The protein below binds the small molecule below.
Small molecule (SMILES): CNC[C@H](O)c1ccc(O)c(O)c1

Sequence of chain 1.A:
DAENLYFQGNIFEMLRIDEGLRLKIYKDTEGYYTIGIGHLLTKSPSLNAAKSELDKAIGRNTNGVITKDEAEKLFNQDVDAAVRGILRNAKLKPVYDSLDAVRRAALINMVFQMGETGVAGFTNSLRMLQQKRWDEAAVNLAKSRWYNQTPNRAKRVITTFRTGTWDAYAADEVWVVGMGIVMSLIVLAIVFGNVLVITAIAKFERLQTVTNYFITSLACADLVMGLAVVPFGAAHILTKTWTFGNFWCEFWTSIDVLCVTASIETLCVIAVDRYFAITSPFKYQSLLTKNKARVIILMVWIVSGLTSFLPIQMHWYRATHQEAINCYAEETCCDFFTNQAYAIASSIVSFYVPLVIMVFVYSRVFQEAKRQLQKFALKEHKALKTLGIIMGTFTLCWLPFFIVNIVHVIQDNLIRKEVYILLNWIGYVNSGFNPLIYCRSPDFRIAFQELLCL

Binding-site contacts:
Ligand atom C9 contacts residue TYR437 of chain 1.A at 4.2 Å (hydrophobic).
Ligand atom O2 contacts residue SER356 of chain 1.A at 3.5 Å (h-bond).
Ligand atom O3 contacts residue VAL266 of chain 1.A at 4.1 Å.
Ligand atom C2 contacts residue PHE342 of chain 1.A at 3.9 Å (hydrophobic).
Ligand atom O3 contacts residue ASP262 of chain 1.A at 2.8 Å (salt-bridge).
Ligand atom C9 contacts residue PHE342 of chain 1.A at 4.0 Å (hydrophobic).
Ligand atom C5 contacts residue VAL263 of chain 1.A at 3.8 Å (hydrophobic).
Ligand atom C5 contacts residue PHE411 of chain 1.A at 4.2 Å (hydrophobic).
Ligand atom C7 contacts residue ASN433 of chain 1.A at 3.2 Å.
Ligand atom O3 contacts residue TYR437 of chain 1.A at 3.5 Å (h-bond).
Ligand atom C8 contacts residue PHE342 of chain 1.A at 4.2 Å (hydrophobic).
Ligand atom O2 contacts residue PHE411 of chain 1.A at 4.0 Å.
Ligand atom C7 contacts residue PHE410 of chain 1.A at 3.5 Å (hydrophobic).
Ligand atom C1 contacts residue PHE410 of chain 1.A at 3.8 Å (hydrophobic).
Ligand atom C4 contacts residue VAL263 of chain 1.A at 4.0 Å (hydrophobic).
Ligand atom C9 contacts residue ASN433 of chain 1.A at 4.0 Å.
Ligand atom C3 contacts residue PHE411 of chain 1.A at 4.2 Å (hydrophobic).
Ligand atom C8 contacts residue ASN433 of chain 1.A at 3.5 Å.
Ligand atom N1 contacts residue ASN433 of chain 1.A at 2.8 Å (h-bond).
Ligand atom C8 contacts residue ASP262 of chain 1.A at 3.2 Å.
Ligand atom C5 contacts residue VAL266 of chain 1.A at 4.0 Å (hydrophobic).
Ligand atom O2 contacts residue SER352 of chain 1.A at 3.5 Å.
Ligand atom C6 contacts residue VAL263 of chain 1.A at 4.1 Å (hydrophobic).
Ligand atom O1 contacts residue PHE342 of chain 1.A at 4.3 Å.
Ligand atom C9 contacts residue ASP262 of chain 1.A at 3.1 Å.
Ligand atom N1 contacts residue TYR437 of chain 1.A at 3.5 Å (h-bond).
Ligand atom O1 contacts residue SER352 of chain 1.A at 3.2 Å (h-bond).
Ligand atom C3 contacts residue ASN414 of chain 1.A at 4.0 Å.
Ligand atom O2 contacts residue VAL263 of chain 1.A at 3.8 Å.
Ligand atom C4 contacts residue PHE411 of chain 1.A at 4.0 Å (hydrophobic).
Ligand atom C1 contacts residue ASP262 of chain 1.A at 4.2 Å.
Ligand atom O1 contacts residue ASN414 of chain 1.A at 3.2 Å (h-bond).
Ligand atom O3 contacts residue ASN433 of chain 1.A at 2.8 Å (h-bond).
Ligand atom N1 contacts residue ASP262 of chain 1.A at 2.8 Å (salt-bridge).
Ligand atom C2 contacts residue PHE410 of chain 1.A at 3.6 Å (hydrophobic).
Ligand atom O3 contacts residue PHE410 of chain 1.A at 4.3 Å.
Ligand atom C6 contacts residue VAL266 of chain 1.A at 3.9 Å (hydrophobic).
Ligand atom C6 contacts residue ASP262 of chain 1.A at 3.8 Å.
Ligand atom C7 contacts residue ASP262 of chain 1.A at 3.8 Å.
Ligand atom C2 contacts residue ASN414 of chain 1.A at 4.3 Å.